Binding-site contacts:
Ligand atom C5 contacts residue THR248 of chain 1.E at 3.3 Å.
Ligand atom C4 contacts residue ASN246 of chain 1.E at 4.2 Å.
Ligand atom C7 contacts residue ASN246 of chain 1.E at 3.8 Å.
Ligand atom C1 contacts residue ASN249 of chain 1.E at 3.8 Å.
Ligand atom C1 contacts residue ASN246 of chain 1.E at 1.4 Å.
Ligand atom O5 contacts residue THR248 of chain 1.E at 3.6 Å.
Ligand atom C2 contacts residue ASN246 of chain 1.E at 2.5 Å.
Ligand atom C1 contacts residue THR248 of chain 1.E at 3.7 Å.
Ligand atom C5 contacts residue ASN249 of chain 1.E at 4.2 Å.
Ligand atom C3 contacts residue ASN246 of chain 1.E at 3.8 Å.
Ligand atom C8 contacts residue ASN246 of chain 1.E at 4.2 Å.
Ligand atom O5 contacts residue ASN246 of chain 1.E at 2.3 Å (h-bond).
Ligand atom C5 contacts residue ASN246 of chain 1.E at 3.6 Å.
Ligand atom O6 contacts residue ASN249 of chain 1.E at 3.2 Å.
Ligand atom O6 contacts residue THR248 of chain 1.E at 2.8 Å (h-bond).
Ligand atom C4 contacts residue THR248 of chain 1.E at 4.5 Å.
Ligand atom C6 contacts residue ASN249 of chain 1.E at 4.0 Å.
Ligand atom C6 contacts residue THR248 of chain 1.E at 4.0 Å.
Ligand atom N2 contacts residue ASN246 of chain 1.E at 3.0 Å (h-bond).
Ligand atom O5 contacts residue ASN249 of chain 1.E at 3.2 Å.

A small-molecule ligand and the protein it binds are described below.
Small molecule (SMILES): CC(=O)N[C@H]1[C@H](O[C@H]2[C@H](O)[C@@H](NC(C)=O)CO[C@@H]2CO)O[C@H](CO)[C@@H](O[C@@H]2O[C@H](CO)[C@@H](O)[C@H](O)[C@@H]2O)[C@@H]1O

Sequence of chain 1.E:
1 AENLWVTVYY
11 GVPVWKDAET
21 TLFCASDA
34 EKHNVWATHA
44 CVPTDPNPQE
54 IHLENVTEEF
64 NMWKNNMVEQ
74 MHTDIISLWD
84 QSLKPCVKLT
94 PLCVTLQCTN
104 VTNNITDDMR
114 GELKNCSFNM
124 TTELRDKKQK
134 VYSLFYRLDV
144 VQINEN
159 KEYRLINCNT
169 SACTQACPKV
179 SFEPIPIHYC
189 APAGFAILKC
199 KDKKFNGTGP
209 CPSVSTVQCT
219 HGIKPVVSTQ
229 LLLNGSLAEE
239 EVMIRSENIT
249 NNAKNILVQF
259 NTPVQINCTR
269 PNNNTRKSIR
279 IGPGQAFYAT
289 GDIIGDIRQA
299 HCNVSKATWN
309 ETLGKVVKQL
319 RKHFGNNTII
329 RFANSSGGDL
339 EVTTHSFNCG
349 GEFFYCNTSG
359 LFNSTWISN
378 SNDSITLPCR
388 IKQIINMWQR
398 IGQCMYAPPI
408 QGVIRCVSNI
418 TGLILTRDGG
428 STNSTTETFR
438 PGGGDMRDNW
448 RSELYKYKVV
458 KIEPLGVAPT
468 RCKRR